Sequence of chain 1.D:
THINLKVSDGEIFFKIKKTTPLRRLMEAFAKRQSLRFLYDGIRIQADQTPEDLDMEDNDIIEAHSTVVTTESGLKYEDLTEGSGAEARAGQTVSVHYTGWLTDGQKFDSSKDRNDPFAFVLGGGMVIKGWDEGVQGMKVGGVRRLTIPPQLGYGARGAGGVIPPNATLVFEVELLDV

This small molecule binds to this protein.
Small molecule (SMILES): COc1cc(CCCOC(=O)[C@@H]2CCCCN2S(=O)(=O)Cc2ccccc2)cc(OC)c1OC

Binding-site contacts:
Ligand atom C21 contacts residue ASP140 of chain 1.D at 3.8 Å.
Ligand atom C18 contacts residue TYR185 of chain 1.D at 3.3 Å (hydrophobic).
Ligand atom O6 contacts residue ASP140 of chain 1.D at 3.9 Å.
Ligand atom O5 contacts residue TYR185 of chain 1.D at 3.0 Å (h-bond).
Ligand atom O3 contacts residue TYR185 of chain 1.D at 3.1 Å (h-bond).
Ligand atom N contacts residue TYR185 of chain 1.D at 3.9 Å.
Ligand atom C16 contacts residue PHE149 of chain 1.D at 3.9 Å (hydrophobic).
Ligand atom C24 contacts residue TYR185 of chain 1.D at 3.8 Å (hydrophobic).
Ligand atom C24 contacts residue ILE194 of chain 1.D at 3.8 Å (hydrophobic).
Ligand atom O6 contacts residue TYR129 of chain 1.D at 3.6 Å.
Ligand atom O6 contacts residue PHE139 of chain 1.D at 3.6 Å.
Ligand atom C4 contacts residue TYR185 of chain 1.D at 3.9 Å (hydrophobic).
Ligand atom C16 contacts residue TRP162 of chain 1.D at 3.9 Å (hydrophobic).
Ligand atom C9 contacts residue MET157 of chain 1.D at 3.6 Å (hydrophobic).
Ligand atom S contacts residue TYR185 of chain 1.D at 3.5 Å (h-bond).
Ligand atom C7 contacts residue GLY184 of chain 1.D at 3.5 Å.
Ligand atom C22 contacts residue VAL193 of chain 1.D at 3.7 Å (hydrophobic).
Ligand atom O6 contacts residue PHE202 of chain 1.D at 3.7 Å.
Ligand atom O5 contacts residue PHE202 of chain 1.D at 3.5 Å.
Ligand atom C5 contacts residue TYR185 of chain 1.D at 3.5 Å (hydrophobic).
Ligand atom C2 contacts residue MET157 of chain 1.D at 3.8 Å (hydrophobic).
Ligand atom C17 contacts residue TYR129 of chain 1.D at 3.7 Å (hydrophobic).
Ligand atom O5 contacts residue PHE139 of chain 1.D at 3.6 Å.
Ligand atom C contacts residue GLY156 of chain 1.D at 3.2 Å.
Ligand atom C14 contacts residue TRP162 of chain 1.D at 3.4 Å (hydrophobic).
Ligand atom C13 contacts residue TYR185 of chain 1.D at 3.5 Å (hydrophobic).
Ligand atom C16 contacts residue TYR129 of chain 1.D at 3.6 Å (hydrophobic).
Ligand atom O4 contacts residue TYR185 of chain 1.D at 3.6 Å (h-bond).
Ligand atom O4 contacts residue ILE159 of chain 1.D at 3.0 Å (h-bond).
Ligand atom C15 contacts residue TRP162 of chain 1.D at 3.7 Å (hydrophobic).
Ligand atom C12 contacts residue TYR185 of chain 1.D at 3.1 Å (hydrophobic).
Ligand atom C20 contacts residue ASP140 of chain 1.D at 3.6 Å.
Ligand atom C15 contacts residue PHE149 of chain 1.D at 3.6 Å (hydrophobic).
Ligand atom O2 contacts residue TYR185 of chain 1.D at 3.3 Å.
Ligand atom C contacts residue VAL158 of chain 1.D at 3.5 Å (hydrophobic).
Ligand atom C8 contacts residue TYR185 of chain 1.D at 3.8 Å (hydrophobic).
Ligand atom C10 contacts residue MET157 of chain 1.D at 3.5 Å (hydrophobic).
Ligand atom C11 contacts residue TYR185 of chain 1.D at 3.2 Å (hydrophobic).
Ligand atom O4 contacts residue VAL158 of chain 1.D at 3.4 Å.
Ligand atom C23 contacts residue ILE194 of chain 1.D at 3.7 Å (hydrophobic).